Binding-site contacts:
Ligand atom CAI contacts residue CYS187 of chain 1.C at 3.2 Å (hydrophobic).
Ligand atom CAH contacts residue CYS187 of chain 1.C at 3.3 Å (hydrophobic).
Ligand atom CAI contacts residue PHE238 of chain 1.C at 3.3 Å (hydrophobic).
Ligand atom NAJ contacts residue PHE238 of chain 1.C at 3.9 Å.
Ligand atom OAB contacts residue ILE277 of chain 1.C at 3.3 Å.
Ligand atom CAH contacts residue PHE238 of chain 1.C at 3.5 Å (hydrophobic).
Ligand atom CAK contacts residue PHE396 of chain 1.C at 4.2 Å (hydrophobic).
Ligand atom CAI contacts residue ASN359 of chain 1.C at 4.1 Å.
Ligand atom CAM contacts residue PHE238 of chain 1.C at 3.3 Å (hydrophobic).
Ligand atom OAA contacts residue CYS187 of chain 1.C at 3.2 Å (h-bond).
Ligand atom OAA contacts residue GLY328 of chain 1.C at 3.7 Å.
Ligand atom CAK contacts residue CYS187 of chain 1.C at 3.0 Å (hydrophobic).
Ligand atom OAC contacts residue ILE277 of chain 1.C at 3.5 Å.
Ligand atom OAB contacts residue PRO398 of chain 1.C at 4.2 Å.
Ligand atom CAE contacts residue GLY278 of chain 1.C at 3.6 Å.
Ligand atom NAJ contacts residue CYS187 of chain 1.C at 4.2 Å.
Ligand atom CAG contacts residue PHE288 of chain 1.C at 4.2 Å (hydrophobic).
Ligand atom CAD contacts residue PHE288 of chain 1.C at 3.8 Å (hydrophobic).
Ligand atom CAD contacts residue LEU286 of chain 1.C at 4.0 Å (hydrophobic).
Ligand atom OAC contacts residue HIS326 of chain 1.C at 4.0 Å.
Ligand atom OAA contacts residue HIS326 of chain 1.C at 2.9 Å (h-bond).
Ligand atom CAK contacts residue ASN359 of chain 1.C at 4.1 Å.
Ligand atom CAE contacts residue PHE288 of chain 1.C at 3.6 Å (hydrophobic).
Ligand atom CAG contacts residue ILE277 of chain 1.C at 4.2 Å (hydrophobic).
Ligand atom OAC contacts residue CYS187 of chain 1.C at 3.5 Å.
Ligand atom CAO contacts residue CYS187 of chain 1.C at 4.1 Å (hydrophobic).
Ligand atom CAL contacts residue CYS187 of chain 1.C at 2.7 Å (hydrophobic).
Ligand atom CAK contacts residue HIS326 of chain 1.C at 3.7 Å.
Ligand atom OAB contacts residue CYS187 of chain 1.C at 3.0 Å (h-bond).
Ligand atom CAF contacts residue THR155 of chain 1.C at 4.1 Å.
Ligand atom CAF contacts residue THR220 of chain 1.C at 4.2 Å.
Ligand atom OAA contacts residue ASN359 of chain 1.C at 3.0 Å (h-bond).
Ligand atom CAL contacts residue ILE277 of chain 1.C at 4.1 Å (hydrophobic).
Ligand atom CAO contacts residue PHE238 of chain 1.C at 3.8 Å (hydrophobic).
Ligand atom OAC contacts residue PHE396 of chain 1.C at 3.4 Å (h-bond).
Ligand atom CAF contacts residue LEU286 of chain 1.C at 3.8 Å (hydrophobic).
Ligand atom OAC contacts residue GLY397 of chain 1.C at 3.9 Å.
Ligand atom CAI contacts residue LEU290 of chain 1.C at 4.3 Å (hydrophobic).
Ligand atom CAN contacts residue PHE238 of chain 1.C at 4.1 Å (hydrophobic).
Ligand atom CAM contacts residue CYS187 of chain 1.C at 3.2 Å (hydrophobic).

The protein below binds the small molecule below.
Small molecule (SMILES): O=C(O)C(=O)Cc1c[nH]c2ccccc12

Sequence of chain 1.C:
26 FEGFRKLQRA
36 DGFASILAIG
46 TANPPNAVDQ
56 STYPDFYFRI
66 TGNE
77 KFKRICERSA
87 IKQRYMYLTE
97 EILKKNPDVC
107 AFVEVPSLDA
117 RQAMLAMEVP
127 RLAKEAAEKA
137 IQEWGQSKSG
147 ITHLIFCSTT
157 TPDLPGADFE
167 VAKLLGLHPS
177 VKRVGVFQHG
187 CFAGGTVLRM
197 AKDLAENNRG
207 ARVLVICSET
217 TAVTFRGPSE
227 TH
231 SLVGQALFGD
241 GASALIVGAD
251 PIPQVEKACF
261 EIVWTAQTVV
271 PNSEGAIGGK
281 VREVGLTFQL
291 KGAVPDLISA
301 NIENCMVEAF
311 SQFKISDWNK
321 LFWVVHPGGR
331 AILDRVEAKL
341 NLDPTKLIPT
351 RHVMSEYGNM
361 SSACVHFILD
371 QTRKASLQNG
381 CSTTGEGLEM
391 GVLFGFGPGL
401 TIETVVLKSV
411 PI